Binding-site contacts:
Ligand atom C11 contacts residue PHE155 of chain 1.B at 3.3 Å (hydrophobic).
Ligand atom N31 contacts residue ALA158 of chain 1.B at 2.9 Å (h-bond).
Ligand atom C44 contacts residue HIS58 of chain 1.B at 3.2 Å.
Ligand atom N15 contacts residue ARG156 of chain 1.B at 2.7 Å (salt-bridge).
Ligand atom O5 contacts residue GLY138 of chain 1.B at 2.8 Å (h-bond).
Ligand atom C19 contacts residue HIS58 of chain 1.B at 3.5 Å.
Ligand atom O9 contacts residue GLY138 of chain 1.B at 2.8 Å (h-bond).
Ligand atom C30 contacts residue LYS137 of chain 1.B at 3.6 Å.
Ligand atom O9 contacts residue SER140 of chain 1.B at 3.5 Å (h-bond).
Ligand atom O24 contacts residue ALA157 of chain 1.B at 3.1 Å.
Ligand atom O6 contacts residue SER140 of chain 1.B at 2.6 Å (h-bond).
Ligand atom O6 contacts residue GLY138 of chain 1.B at 3.1 Å.
Ligand atom C13 contacts residue LEU136 of chain 1.B at 3.4 Å (hydrophobic).
Ligand atom O24 contacts residue ALA158 of chain 1.B at 2.8 Å (h-bond).
Ligand atom S4 contacts residue SER140 of chain 1.B at 3.4 Å (h-bond).
Ligand atom C14 contacts residue LYS137 of chain 1.B at 3.5 Å.
Ligand atom C11 contacts residue ARG156 of chain 1.B at 3.4 Å.
Ligand atom C57 contacts residue ARG156 of chain 1.B at 3.2 Å.
Ligand atom N45 contacts residue HIS58 of chain 1.B at 3.5 Å.
Ligand atom O56 contacts residue ASP80 of chain 1.B at 3.5 Å (salt-bridge).
Ligand atom C12 contacts residue PHE155 of chain 1.B at 3.5 Å (hydrophobic).
Ligand atom C1 contacts residue GLN42 of chain 1.B at 3.6 Å.
Ligand atom C40 contacts residue HIS58 of chain 1.B at 3.5 Å.
Ligand atom N7 contacts residue LYS137 of chain 1.B at 3.5 Å (salt-bridge).
Ligand atom O9 contacts residue LEU136 of chain 1.B at 3.5 Å (h-bond).
Ligand atom C57 contacts residue ASP80 of chain 1.B at 3.4 Å.
Ligand atom O6 contacts residue PHE44 of chain 1.B at 3.5 Å.
Ligand atom N7 contacts residue HIS58 of chain 1.B at 3.1 Å (h-bond).
Ligand atom C2 contacts residue HIS58 of chain 1.B at 3.5 Å.
Ligand atom O5 contacts residue LYS137 of chain 1.B at 3.4 Å (salt-bridge).
Ligand atom C58 contacts residue VAL79 of chain 1.B at 3.3 Å (hydrophobic).
Ligand atom O52 contacts residue HIS58 of chain 1.B at 3.3 Å.
Ligand atom C38 contacts residue ALA158 of chain 1.B at 3.4 Å (hydrophobic).
Ligand atom C49 contacts residue ARG156 of chain 1.B at 3.0 Å.
Ligand atom O17 contacts residue LYS137 of chain 1.B at 2.7 Å (salt-bridge).
Ligand atom N7 contacts residue SER140 of chain 1.B at 3.3 Å (h-bond).
Ligand atom C53 contacts residue HIS58 of chain 1.B at 3.4 Å.
Ligand atom C29 contacts residue VAL133 of chain 1.B at 3.1 Å (hydrophobic).
Ligand atom O9 contacts residue SER139 of chain 1.B at 3.5 Å (h-bond).
Ligand atom C8 contacts residue SER140 of chain 1.B at 3.5 Å.

This protein binds this small molecule.
Small molecule (SMILES): COc1ccc2c(O[C@@H]3C[C@H]4C(=O)N[C@]5(C(=O)NS(=O)(=O)C6(C)CC6)C[C@H]5CC/C=C/C/C=C/[C@H](NC(=O)c5ccn(C)n5)C(=O)N4C3)cc(OC(C)C)nc2c1C

Sequence of chain 1.B:
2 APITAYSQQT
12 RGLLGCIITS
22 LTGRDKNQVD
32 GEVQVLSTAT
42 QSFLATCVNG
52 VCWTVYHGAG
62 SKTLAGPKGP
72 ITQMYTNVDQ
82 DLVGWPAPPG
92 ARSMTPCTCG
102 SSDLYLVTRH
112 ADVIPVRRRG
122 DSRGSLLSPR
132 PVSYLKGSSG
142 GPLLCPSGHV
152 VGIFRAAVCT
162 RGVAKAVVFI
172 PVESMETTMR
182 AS